Binding-site contacts:
Ligand atom O1A contacts residue TYR136 of chain 2.B at 3.3 Å (h-bond).
Ligand atom O2 contacts residue LYS164 of chain 2.B at 2.7 Å.
Ligand atom O1A contacts residue LYS164 of chain 2.B at 3.1 Å (salt-bridge).
Ligand atom C2 contacts residue ILE205 of chain 2.B at 3.9 Å (hydrophobic).
Ligand atom C4 contacts residue GLY188 of chain 2.B at 3.6 Å.
Ligand atom C1 contacts residue LYS164 of chain 2.B at 3.8 Å.
Ligand atom O8 contacts residue GLU191 of chain 2.B at 2.6 Å (salt-bridge).
Ligand atom O6 contacts residue GLY206 of chain 2.B at 3.2 Å.
Ligand atom C7 contacts residue SER207 of chain 2.B at 3.7 Å.
Ligand atom C3 contacts residue ALA10 of chain 2.B at 3.8 Å (hydrophobic).
Ligand atom C8 contacts residue ASP190 of chain 2.B at 3.8 Å.
Ligand atom C2 contacts residue LYS164 of chain 2.B at 3.5 Å.
Ligand atom C8 contacts residue SER207 of chain 2.B at 3.9 Å.
Ligand atom C3 contacts residue ILE205 of chain 2.B at 3.9 Å (hydrophobic).
Ligand atom O6 contacts residue SER207 of chain 2.B at 2.8 Å (h-bond).
Ligand atom C1 contacts residue SER47 of chain 2.B at 3.6 Å.
Ligand atom C6 contacts residue GLY188 of chain 2.B at 3.6 Å.
Ligand atom C9 contacts residue GLU191 of chain 2.B at 3.4 Å.
Ligand atom C4 contacts residue ILE205 of chain 2.B at 3.7 Å (hydrophobic).
Ligand atom O1B contacts residue THR48 of chain 2.B at 2.7 Å (h-bond).
Ligand atom O2 contacts residue ILE205 of chain 2.B at 3.5 Å.
Ligand atom O6 contacts residue ASP190 of chain 2.B at 2.8 Å (salt-bridge).
Ligand atom C3 contacts residue THR48 of chain 2.B at 3.9 Å.
Ligand atom C1 contacts residue THR48 of chain 2.B at 3.8 Å.
Ligand atom N contacts residue GLY188 of chain 2.B at 3.7 Å.
Ligand atom O8 contacts residue ASP190 of chain 2.B at 2.9 Å (salt-bridge).
Ligand atom C8 contacts residue GLU191 of chain 2.B at 3.5 Å.
Ligand atom O1B contacts residue ALA10 of chain 2.B at 3.6 Å.
Ligand atom O2 contacts residue TYR43 of chain 2.B at 3.9 Å.
Ligand atom O9 contacts residue GLU191 of chain 2.B at 2.8 Å (salt-bridge).
Ligand atom O1B contacts residue SER47 of chain 2.B at 3.3 Å (h-bond).
Ligand atom O1A contacts residue TYR43 of chain 2.B at 3.6 Å.
Ligand atom O1A contacts residue SER47 of chain 2.B at 3.2 Å (h-bond).
Ligand atom O9 contacts residue LEU246 of chain 2.B at 3.8 Å.
Ligand atom O1A contacts residue GLY46 of chain 2.B at 3.7 Å.
Ligand atom C6 contacts residue ASP190 of chain 2.B at 3.6 Å.
Ligand atom C5 contacts residue GLY188 of chain 2.B at 3.8 Å.
Ligand atom O8 contacts residue PHE189 of chain 2.B at 3.6 Å.
Ligand atom O7 contacts residue LEU250 of chain 2.B at 3.6 Å.
Ligand atom O7 contacts residue SER207 of chain 2.B at 2.8 Å (h-bond).

The small molecule below binds the protein below.
Small molecule (SMILES): CC(=O)N[C@H](CCC(=O)C(=O)O)[C@@H](O)[C@H](O)[C@H](O)CO

Sequence of chain 2.B:
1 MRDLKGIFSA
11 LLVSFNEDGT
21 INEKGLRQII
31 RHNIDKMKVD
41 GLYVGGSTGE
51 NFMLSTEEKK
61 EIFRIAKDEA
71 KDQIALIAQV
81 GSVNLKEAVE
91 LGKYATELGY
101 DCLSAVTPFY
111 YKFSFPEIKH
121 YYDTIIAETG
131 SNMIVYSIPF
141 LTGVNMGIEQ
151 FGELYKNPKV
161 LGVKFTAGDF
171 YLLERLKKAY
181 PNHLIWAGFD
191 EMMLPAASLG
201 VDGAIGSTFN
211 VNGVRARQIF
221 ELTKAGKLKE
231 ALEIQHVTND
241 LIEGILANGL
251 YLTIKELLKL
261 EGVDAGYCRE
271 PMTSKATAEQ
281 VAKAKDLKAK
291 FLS